Sequence of chain 1.A:
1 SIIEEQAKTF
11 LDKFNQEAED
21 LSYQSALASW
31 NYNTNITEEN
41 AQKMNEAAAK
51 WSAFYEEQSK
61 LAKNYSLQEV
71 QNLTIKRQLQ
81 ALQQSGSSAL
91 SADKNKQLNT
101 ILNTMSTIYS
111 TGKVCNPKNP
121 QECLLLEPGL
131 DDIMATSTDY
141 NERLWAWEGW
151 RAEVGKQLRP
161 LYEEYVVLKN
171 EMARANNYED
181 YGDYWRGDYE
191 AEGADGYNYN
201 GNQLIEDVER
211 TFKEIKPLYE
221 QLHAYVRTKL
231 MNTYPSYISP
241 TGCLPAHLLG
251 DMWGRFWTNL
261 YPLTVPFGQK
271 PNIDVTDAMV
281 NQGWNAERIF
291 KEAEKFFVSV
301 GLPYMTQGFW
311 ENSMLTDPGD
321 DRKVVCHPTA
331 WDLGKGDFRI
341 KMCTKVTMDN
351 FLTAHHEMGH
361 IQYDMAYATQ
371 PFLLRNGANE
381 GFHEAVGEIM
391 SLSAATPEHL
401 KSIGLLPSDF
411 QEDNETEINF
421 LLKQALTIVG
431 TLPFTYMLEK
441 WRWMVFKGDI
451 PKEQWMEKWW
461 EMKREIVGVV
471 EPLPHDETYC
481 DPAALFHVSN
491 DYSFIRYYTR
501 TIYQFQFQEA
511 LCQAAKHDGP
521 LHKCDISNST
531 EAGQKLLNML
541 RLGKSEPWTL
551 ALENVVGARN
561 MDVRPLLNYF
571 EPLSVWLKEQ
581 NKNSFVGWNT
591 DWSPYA

This small molecule binds to this protein.
Small molecule (SMILES): CC(=O)N[C@@H]1[C@@H](O)[C@H](O)[C@@H](CO)O[C@H]1O

Binding-site contacts:
Ligand atom N2 contacts residue ASN35 of chain 1.A at 2.9 Å (h-bond).
Ligand atom O5 contacts residue ASN35 of chain 1.A at 2.4 Å (h-bond).
Ligand atom C7 contacts residue ASN35 of chain 1.A at 3.4 Å.
Ligand atom O6 contacts residue THR37 of chain 1.A at 4.2 Å.
Ligand atom O5 contacts residue ASN40 of chain 1.A at 4.4 Å.
Ligand atom O6 contacts residue GLU39 of chain 1.A at 4.0 Å.
Ligand atom O6 contacts residue ASN40 of chain 1.A at 4.2 Å.
Ligand atom O7 contacts residue ASN35 of chain 1.A at 3.5 Å (h-bond).
Ligand atom C8 contacts residue ARG322 of chain 1.A at 3.4 Å.
Ligand atom C5 contacts residue ASN35 of chain 1.A at 3.7 Å.
Ligand atom C2 contacts residue ASN35 of chain 1.A at 2.4 Å.
Ligand atom C1 contacts residue ASN35 of chain 1.A at 1.4 Å.
Ligand atom C4 contacts residue ASN35 of chain 1.A at 4.2 Å.
Ligand atom C3 contacts residue ASN35 of chain 1.A at 3.8 Å.